Sequence of chain 1.H:
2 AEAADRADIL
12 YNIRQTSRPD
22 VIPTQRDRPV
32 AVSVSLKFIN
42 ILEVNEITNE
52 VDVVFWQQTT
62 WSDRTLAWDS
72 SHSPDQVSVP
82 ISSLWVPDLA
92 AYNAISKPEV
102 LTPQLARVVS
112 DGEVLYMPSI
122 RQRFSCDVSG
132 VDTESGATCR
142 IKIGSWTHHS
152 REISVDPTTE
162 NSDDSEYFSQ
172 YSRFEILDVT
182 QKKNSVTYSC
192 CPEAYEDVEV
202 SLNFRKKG

Binding-site contacts:
Ligand atom N6 contacts residue THR148 of chain 1.H at 3.9 Å.
Ligand atom C3 contacts residue TRP57 of chain 1.I at 4.2 Å (hydrophobic).
Ligand atom C1 contacts residue TRP147 of chain 1.H at 3.3 Å (hydrophobic).
Ligand atom C4 contacts residue LEU116 of chain 1.I at 4.2 Å (hydrophobic).
Ligand atom N6 contacts residue TRP147 of chain 1.H at 3.9 Å.
Ligand atom C7 contacts residue TYR196 of chain 1.H at 3.3 Å (hydrophobic).
Ligand atom CL1 contacts residue THR148 of chain 1.H at 4.1 Å.
Ligand atom C9 contacts residue CYS192 of chain 1.H at 4.2 Å (hydrophobic).
Ligand atom N3 contacts residue TRP147 of chain 1.H at 3.6 Å (h-bond).
Ligand atom N2 contacts residue TYR196 of chain 1.H at 3.8 Å.
Ligand atom C3 contacts residue MET118 of chain 1.I at 4.1 Å (hydrophobic).
Ligand atom C9 contacts residue TRP147 of chain 1.H at 3.4 Å (hydrophobic).
Ligand atom C4 contacts residue THR148 of chain 1.H at 3.9 Å.
Ligand atom CL1 contacts residue ARG108 of chain 1.I at 3.5 Å.
Ligand atom N4 contacts residue TYR93 of chain 1.H at 3.1 Å (h-bond).
Ligand atom N2 contacts residue TRP147 of chain 1.H at 2.7 Å (h-bond).
Ligand atom C6 contacts residue TYR196 of chain 1.H at 4.0 Å (hydrophobic).
Ligand atom C1 contacts residue TYR93 of chain 1.H at 3.4 Å (hydrophobic).
Ligand atom C6 contacts residue TRP147 of chain 1.H at 3.3 Å (hydrophobic).
Ligand atom N2 contacts residue SER146 of chain 1.H at 3.4 Å (h-bond).
Ligand atom C8 contacts residue LEU116 of chain 1.I at 3.9 Å (hydrophobic).
Ligand atom C7 contacts residue CYS192 of chain 1.H at 3.5 Å (hydrophobic).
Ligand atom C8 contacts residue ARG108 of chain 1.I at 4.1 Å.
Ligand atom CL1 contacts residue LEU116 of chain 1.I at 3.0 Å.
Ligand atom C5 contacts residue TRP147 of chain 1.H at 3.2 Å (hydrophobic).
Ligand atom C9 contacts residue CYS191 of chain 1.H at 4.0 Å (hydrophobic).
Ligand atom C9 contacts residue TYR196 of chain 1.H at 3.5 Å (hydrophobic).
Ligand atom C3 contacts residue CYS191 of chain 1.H at 4.2 Å (hydrophobic).
Ligand atom CL1 contacts residue ALA107 of chain 1.I at 3.9 Å.
Ligand atom C2 contacts residue TRP147 of chain 1.H at 3.7 Å (hydrophobic).
Ligand atom N2 contacts residue TYR93 of chain 1.H at 3.0 Å (h-bond).
Ligand atom CL1 contacts residue TYR117 of chain 1.I at 4.2 Å.
Ligand atom C6 contacts residue CYS192 of chain 1.H at 4.1 Å (hydrophobic).
Ligand atom N6 contacts residue MET118 of chain 1.I at 3.9 Å.
Ligand atom C2 contacts residue TYR93 of chain 1.H at 4.0 Å (hydrophobic).
Ligand atom C7 contacts residue TRP147 of chain 1.H at 4.1 Å (hydrophobic).
Ligand atom CL1 contacts residue MET118 of chain 1.I at 4.1 Å.
Ligand atom C2 contacts residue TRP57 of chain 1.I at 3.4 Å (hydrophobic).
Ligand atom N4 contacts residue TRP147 of chain 1.H at 3.3 Å.
Ligand atom CL1 contacts residue LEU106 of chain 1.I at 3.8 Å.

The small molecule below binds the protein below.
Small molecule (SMILES): [H]/N=C1/NCCN1Cc1ccc(Cl)nc1

Sequence of chain 1.I:
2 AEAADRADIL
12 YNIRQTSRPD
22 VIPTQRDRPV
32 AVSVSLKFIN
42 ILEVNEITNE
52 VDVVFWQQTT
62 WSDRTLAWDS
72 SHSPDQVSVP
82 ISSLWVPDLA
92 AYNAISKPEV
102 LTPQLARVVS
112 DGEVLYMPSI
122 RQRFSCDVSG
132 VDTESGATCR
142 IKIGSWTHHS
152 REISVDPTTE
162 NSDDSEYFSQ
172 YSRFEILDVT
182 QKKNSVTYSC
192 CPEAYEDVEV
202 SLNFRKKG